Binding-site contacts:
Ligand atom N2 contacts residue GLU132 of chain 1.C at 4.4 Å.
Ligand atom O5 contacts residue GLN115 of chain 1.C at 4.2 Å.
Ligand atom C3 contacts residue ASN165 of chain 1.C at 3.9 Å.
Ligand atom C4 contacts residue ASN165 of chain 1.C at 4.3 Å.
Ligand atom C5 contacts residue ASN165 of chain 1.C at 3.7 Å.
Ligand atom C6 contacts residue GLN115 of chain 1.C at 3.8 Å.
Ligand atom O6 contacts residue ARG357 of chain 1.A at 4.2 Å.
Ligand atom O5 contacts residue THR167 of chain 1.C at 4.4 Å.
Ligand atom N2 contacts residue ASN165 of chain 1.C at 3.0 Å (h-bond).
Ligand atom C8 contacts residue ASN165 of chain 1.C at 3.8 Å.
Ligand atom O6 contacts residue TYR396 of chain 1.A at 3.9 Å.
Ligand atom C8 contacts residue GLU132 of chain 1.C at 3.6 Å.
Ligand atom C2 contacts residue ASN165 of chain 1.C at 2.5 Å.
Ligand atom O7 contacts residue ASN165 of chain 1.C at 4.2 Å.
Ligand atom O5 contacts residue ASN165 of chain 1.C at 2.4 Å (h-bond).
Ligand atom C7 contacts residue GLU132 of chain 1.C at 3.4 Å.
Ligand atom C1 contacts residue ASN165 of chain 1.C at 1.5 Å.
Ligand atom C6 contacts residue THR167 of chain 1.C at 4.1 Å.
Ligand atom C2 contacts residue GLU132 of chain 1.C at 4.0 Å.
Ligand atom C7 contacts residue ASN165 of chain 1.C at 3.5 Å.
Ligand atom O7 contacts residue GLU132 of chain 1.C at 3.1 Å (salt-bridge).

Sequence of chain 1.A:
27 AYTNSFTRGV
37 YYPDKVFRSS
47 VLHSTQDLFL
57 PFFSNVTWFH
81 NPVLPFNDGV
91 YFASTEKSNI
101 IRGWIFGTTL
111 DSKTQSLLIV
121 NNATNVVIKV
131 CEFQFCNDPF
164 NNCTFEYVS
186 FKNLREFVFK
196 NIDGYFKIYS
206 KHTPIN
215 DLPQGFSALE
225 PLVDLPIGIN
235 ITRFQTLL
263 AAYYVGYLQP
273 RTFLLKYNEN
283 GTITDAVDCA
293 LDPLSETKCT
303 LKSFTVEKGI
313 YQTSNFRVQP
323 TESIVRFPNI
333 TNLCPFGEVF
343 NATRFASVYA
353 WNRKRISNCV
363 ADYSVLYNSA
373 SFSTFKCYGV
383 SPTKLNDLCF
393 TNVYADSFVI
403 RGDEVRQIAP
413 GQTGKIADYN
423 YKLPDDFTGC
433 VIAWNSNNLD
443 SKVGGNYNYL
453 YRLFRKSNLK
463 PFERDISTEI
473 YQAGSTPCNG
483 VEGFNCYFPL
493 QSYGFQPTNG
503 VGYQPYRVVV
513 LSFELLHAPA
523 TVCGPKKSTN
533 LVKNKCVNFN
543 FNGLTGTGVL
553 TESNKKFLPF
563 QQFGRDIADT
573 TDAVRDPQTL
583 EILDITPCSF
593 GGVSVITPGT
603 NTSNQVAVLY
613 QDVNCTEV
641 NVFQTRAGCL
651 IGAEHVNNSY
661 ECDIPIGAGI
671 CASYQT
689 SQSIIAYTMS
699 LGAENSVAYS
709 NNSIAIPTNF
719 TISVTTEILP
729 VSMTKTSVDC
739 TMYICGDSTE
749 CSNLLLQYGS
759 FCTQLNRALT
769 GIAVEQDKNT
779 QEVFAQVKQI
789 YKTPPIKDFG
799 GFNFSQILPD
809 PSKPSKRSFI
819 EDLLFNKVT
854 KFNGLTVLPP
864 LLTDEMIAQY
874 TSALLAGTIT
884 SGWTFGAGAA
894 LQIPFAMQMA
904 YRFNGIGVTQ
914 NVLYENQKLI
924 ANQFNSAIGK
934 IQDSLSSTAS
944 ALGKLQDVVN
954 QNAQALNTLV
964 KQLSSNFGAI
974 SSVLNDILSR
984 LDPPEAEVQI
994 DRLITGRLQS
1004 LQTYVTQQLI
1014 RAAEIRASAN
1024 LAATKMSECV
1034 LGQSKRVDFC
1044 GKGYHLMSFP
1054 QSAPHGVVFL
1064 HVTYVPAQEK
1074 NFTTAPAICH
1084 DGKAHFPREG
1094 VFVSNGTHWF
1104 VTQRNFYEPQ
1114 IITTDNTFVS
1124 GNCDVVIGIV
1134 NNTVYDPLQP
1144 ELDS

Sequence of chain 1.C:
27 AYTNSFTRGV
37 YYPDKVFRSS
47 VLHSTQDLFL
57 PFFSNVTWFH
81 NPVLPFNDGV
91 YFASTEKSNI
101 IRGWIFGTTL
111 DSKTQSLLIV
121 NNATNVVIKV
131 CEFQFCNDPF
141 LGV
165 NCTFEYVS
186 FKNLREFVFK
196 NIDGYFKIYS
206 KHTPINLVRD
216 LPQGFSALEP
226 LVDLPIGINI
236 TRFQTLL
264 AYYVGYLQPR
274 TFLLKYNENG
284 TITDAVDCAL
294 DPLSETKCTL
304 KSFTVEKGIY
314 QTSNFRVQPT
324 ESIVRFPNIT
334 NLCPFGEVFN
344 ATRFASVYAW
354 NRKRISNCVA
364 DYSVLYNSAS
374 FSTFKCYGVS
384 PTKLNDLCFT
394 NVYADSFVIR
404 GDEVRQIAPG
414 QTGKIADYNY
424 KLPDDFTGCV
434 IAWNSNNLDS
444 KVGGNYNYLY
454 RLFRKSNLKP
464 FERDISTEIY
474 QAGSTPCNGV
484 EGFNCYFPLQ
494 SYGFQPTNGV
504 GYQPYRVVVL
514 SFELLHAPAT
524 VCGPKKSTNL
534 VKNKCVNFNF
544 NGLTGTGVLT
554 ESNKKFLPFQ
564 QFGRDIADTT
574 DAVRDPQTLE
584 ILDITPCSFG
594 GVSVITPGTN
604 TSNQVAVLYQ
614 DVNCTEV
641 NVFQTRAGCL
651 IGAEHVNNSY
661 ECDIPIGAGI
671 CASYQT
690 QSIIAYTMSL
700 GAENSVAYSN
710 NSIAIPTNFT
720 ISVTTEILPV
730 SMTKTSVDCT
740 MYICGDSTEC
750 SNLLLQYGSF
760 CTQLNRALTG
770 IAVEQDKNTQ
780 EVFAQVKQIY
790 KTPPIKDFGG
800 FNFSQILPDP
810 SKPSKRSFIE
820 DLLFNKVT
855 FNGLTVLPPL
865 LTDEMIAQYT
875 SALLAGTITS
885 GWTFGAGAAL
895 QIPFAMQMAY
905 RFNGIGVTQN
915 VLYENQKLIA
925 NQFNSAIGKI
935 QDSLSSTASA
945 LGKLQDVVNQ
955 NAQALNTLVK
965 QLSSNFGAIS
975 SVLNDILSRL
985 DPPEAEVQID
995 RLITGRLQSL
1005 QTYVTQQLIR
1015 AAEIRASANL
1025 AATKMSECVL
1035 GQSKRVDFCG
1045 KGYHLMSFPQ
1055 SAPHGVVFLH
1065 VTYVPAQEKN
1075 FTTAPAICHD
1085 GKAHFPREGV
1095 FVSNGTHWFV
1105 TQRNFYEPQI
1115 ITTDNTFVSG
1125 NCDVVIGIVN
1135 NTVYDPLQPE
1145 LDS

A small-molecule ligand and the protein it binds are described below.
Small molecule (SMILES): CC(=O)N[C@@H]1[C@@H](O)[C@H](O)[C@@H](CO)O[C@H]1O